Binding-site contacts:
Ligand atom C7 contacts residue ALA181 of chain 1.C at 3.6 Å (hydrophobic).
Ligand atom C6 contacts residue TYR182 of chain 1.C at 4.1 Å (hydrophobic).
Ligand atom N3 contacts residue TYR182 of chain 1.C at 4.0 Å.
Ligand atom N4 contacts residue TYR182 of chain 1.C at 3.5 Å.
Ligand atom N3 contacts residue ALA181 of chain 1.C at 3.6 Å.
Ligand atom C8 contacts residue ALA181 of chain 1.C at 4.2 Å (hydrophobic).
Ligand atom C6 contacts residue LEU148 of chain 1.C at 3.8 Å (hydrophobic).
Ligand atom C15 contacts residue ALA181 of chain 1.C at 4.1 Å (hydrophobic).
Ligand atom C2 contacts residue ALA181 of chain 1.C at 3.7 Å (hydrophobic).
Ligand atom N4 contacts residue ALA181 of chain 1.C at 4.1 Å.
Ligand atom C2 contacts residue TYR182 of chain 1.C at 4.5 Å (hydrophobic).
Ligand atom C9 contacts residue ASP178 of chain 1.C at 3.9 Å.
Ligand atom N1 contacts residue ALA181 of chain 1.C at 4.0 Å.
Ligand atom C9 contacts residue ALA181 of chain 1.C at 3.9 Å (hydrophobic).
Ligand atom C5 contacts residue TYR182 of chain 1.C at 4.1 Å (hydrophobic).
Ligand atom C10 contacts residue ASP178 of chain 1.C at 3.7 Å.

Sequence of chain 1.C:
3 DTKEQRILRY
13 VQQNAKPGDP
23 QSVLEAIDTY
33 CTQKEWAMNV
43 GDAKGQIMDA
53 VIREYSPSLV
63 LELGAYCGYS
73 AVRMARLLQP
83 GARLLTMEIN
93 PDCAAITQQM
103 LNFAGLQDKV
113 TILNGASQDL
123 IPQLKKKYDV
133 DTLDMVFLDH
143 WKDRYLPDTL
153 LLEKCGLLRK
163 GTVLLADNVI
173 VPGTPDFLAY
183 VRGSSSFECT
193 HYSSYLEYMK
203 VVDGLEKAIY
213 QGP

A small-molecule ligand and the protein it binds are described below.
Small molecule (SMILES): Cc1nnc(C2CC2)n1-c1ccccc1